The small molecule below binds the protein below.
Small molecule (SMILES): CC(=O)N[C@@H]1[C@@H](O)[C@H](O)[C@@H](CO)O[C@H]1O

Binding-site contacts:
Ligand atom C3 contacts residue ASN179 of chain 1.D at 3.9 Å.
Ligand atom N2 contacts residue ASN179 of chain 1.D at 3.1 Å (h-bond).
Ligand atom C1 contacts residue ASN179 of chain 1.D at 1.4 Å.
Ligand atom C5 contacts residue ASN179 of chain 1.D at 3.6 Å.
Ligand atom C8 contacts residue PRO177 of chain 1.D at 3.8 Å (hydrophobic).
Ligand atom C4 contacts residue ASN179 of chain 1.D at 4.2 Å.
Ligand atom O7 contacts residue PRO177 of chain 1.D at 3.4 Å.
Ligand atom O3 contacts residue ASN229 of chain 1.D at 4.4 Å.
Ligand atom O5 contacts residue ASN179 of chain 1.D at 2.3 Å (h-bond).
Ligand atom N2 contacts residue PRO177 of chain 1.D at 4.0 Å.
Ligand atom O7 contacts residue ASN229 of chain 1.D at 3.5 Å (h-bond).
Ligand atom C7 contacts residue ASN179 of chain 1.D at 4.3 Å.
Ligand atom C7 contacts residue PRO177 of chain 1.D at 3.5 Å (hydrophobic).
Ligand atom C2 contacts residue ASN179 of chain 1.D at 2.6 Å.

Sequence of chain 1.D:
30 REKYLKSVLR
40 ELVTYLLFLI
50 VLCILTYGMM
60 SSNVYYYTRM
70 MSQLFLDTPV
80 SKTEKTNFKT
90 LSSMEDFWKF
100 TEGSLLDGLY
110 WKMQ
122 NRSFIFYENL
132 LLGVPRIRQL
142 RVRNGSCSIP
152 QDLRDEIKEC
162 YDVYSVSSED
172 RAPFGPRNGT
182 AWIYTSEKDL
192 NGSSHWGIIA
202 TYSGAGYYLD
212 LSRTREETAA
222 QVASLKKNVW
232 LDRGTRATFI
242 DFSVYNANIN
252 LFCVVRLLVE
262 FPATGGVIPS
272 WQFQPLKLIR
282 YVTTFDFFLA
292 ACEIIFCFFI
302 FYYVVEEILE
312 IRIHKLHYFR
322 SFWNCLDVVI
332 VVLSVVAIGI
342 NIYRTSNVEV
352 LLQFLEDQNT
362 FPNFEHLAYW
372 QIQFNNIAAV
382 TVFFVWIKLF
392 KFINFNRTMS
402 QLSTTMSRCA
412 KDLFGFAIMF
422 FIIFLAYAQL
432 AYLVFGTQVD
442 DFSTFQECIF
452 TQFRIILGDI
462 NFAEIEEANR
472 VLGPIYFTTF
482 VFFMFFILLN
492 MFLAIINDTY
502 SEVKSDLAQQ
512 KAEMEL